Sequence of chain 7.OA:
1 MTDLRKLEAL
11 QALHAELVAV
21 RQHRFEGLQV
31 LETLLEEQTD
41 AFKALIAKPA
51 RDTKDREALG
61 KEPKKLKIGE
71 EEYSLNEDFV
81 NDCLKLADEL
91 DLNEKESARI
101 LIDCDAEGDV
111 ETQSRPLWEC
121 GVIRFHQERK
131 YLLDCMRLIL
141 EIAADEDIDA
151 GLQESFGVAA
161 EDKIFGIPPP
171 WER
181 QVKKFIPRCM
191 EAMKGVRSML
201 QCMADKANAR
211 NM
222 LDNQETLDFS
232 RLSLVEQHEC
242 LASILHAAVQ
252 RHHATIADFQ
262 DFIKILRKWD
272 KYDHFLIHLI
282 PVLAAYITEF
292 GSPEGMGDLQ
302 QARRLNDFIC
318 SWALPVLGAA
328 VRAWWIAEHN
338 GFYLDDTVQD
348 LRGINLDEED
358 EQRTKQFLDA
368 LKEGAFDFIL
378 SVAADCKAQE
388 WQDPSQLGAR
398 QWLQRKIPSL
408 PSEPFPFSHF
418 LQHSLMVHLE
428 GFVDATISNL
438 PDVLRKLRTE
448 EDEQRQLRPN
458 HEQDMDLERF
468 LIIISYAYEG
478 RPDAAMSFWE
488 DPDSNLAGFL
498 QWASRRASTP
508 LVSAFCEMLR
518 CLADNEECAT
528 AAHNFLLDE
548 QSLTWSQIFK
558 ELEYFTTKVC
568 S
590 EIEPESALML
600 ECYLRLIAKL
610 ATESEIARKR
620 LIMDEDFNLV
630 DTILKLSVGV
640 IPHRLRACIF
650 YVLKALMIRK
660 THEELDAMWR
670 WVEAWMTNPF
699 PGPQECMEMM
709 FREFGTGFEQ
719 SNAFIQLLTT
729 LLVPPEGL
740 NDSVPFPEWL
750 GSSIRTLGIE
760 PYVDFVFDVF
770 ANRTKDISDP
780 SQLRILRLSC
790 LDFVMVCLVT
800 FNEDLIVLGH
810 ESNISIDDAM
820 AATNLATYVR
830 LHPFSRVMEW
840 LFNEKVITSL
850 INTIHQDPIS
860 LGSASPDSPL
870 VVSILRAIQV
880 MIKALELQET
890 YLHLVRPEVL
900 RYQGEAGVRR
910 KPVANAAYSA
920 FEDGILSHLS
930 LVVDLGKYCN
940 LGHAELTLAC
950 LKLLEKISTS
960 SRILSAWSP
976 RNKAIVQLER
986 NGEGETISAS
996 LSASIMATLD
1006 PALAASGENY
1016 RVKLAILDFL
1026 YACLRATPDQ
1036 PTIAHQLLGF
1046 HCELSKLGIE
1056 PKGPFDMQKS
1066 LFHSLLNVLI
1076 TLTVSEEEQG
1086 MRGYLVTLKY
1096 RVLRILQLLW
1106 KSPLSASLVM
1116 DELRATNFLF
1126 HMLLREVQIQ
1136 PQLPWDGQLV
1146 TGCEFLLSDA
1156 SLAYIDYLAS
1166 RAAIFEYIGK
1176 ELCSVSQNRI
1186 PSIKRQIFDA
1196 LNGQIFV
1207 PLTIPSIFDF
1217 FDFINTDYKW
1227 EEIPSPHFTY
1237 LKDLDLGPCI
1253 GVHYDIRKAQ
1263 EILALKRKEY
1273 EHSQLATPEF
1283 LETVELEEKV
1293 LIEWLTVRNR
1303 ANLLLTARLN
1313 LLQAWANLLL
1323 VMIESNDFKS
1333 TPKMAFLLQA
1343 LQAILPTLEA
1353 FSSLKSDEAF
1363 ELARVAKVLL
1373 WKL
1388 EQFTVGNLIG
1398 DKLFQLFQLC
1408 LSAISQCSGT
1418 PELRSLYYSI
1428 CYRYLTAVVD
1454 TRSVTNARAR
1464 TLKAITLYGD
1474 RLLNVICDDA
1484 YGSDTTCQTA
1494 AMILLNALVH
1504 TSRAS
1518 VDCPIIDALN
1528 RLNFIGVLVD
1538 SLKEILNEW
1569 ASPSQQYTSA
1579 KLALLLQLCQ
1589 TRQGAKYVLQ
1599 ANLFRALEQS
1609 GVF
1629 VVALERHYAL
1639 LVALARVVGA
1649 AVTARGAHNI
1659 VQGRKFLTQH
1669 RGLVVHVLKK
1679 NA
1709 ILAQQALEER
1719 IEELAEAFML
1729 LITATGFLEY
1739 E

A protein and the small-molecule ligand that binds it are described below.
Small molecule (SMILES): CC[C@H](C)[C@H](N)C(=O)N[C@@H](CC(C)C)C(=O)N1CCC[C@H]1C(=O)N[C@@H](CCSC)C(=O)N[C@@H](Cc1ccc(O)cc1)C(=O)N[C@@H](CCCCN)C(=O)N[C@@H](CC(C)C)C(=O)N[C@@H](CO)C(=O)N1CCC[C@H]1C=O

Binding-site contacts:
Ligand atom O contacts residue GLN1063 of chain 7.OA at 2.9 Å (h-bond).
Ligand atom CD2 contacts residue HIS1126 of chain 7.OA at 3.4 Å.
Ligand atom CG contacts residue HIS1126 of chain 7.OA at 4.3 Å.
Ligand atom C contacts residue HIS1126 of chain 7.OA at 4.0 Å.
Ligand atom OH contacts residue HIS1068 of chain 7.OA at 3.8 Å.
Ligand atom CG contacts residue THR1121 of chain 7.OA at 3.3 Å.
Ligand atom SD contacts residue ASN1072 of chain 7.OA at 3.7 Å.
Ligand atom CD1 contacts residue GLN1063 of chain 7.OA at 3.8 Å.
Ligand atom CA contacts residue HIS1126 of chain 7.OA at 4.3 Å.
Ligand atom CD1 contacts residue ALA1120 of chain 7.OA at 4.3 Å (hydrophobic).
Ligand atom CG contacts residue ASN1072 of chain 7.OA at 4.2 Å.
Ligand atom CD2 contacts residue LEU1129 of chain 7.OA at 4.2 Å (hydrophobic).
Ligand atom O contacts residue HIS1126 of chain 7.OA at 3.3 Å (h-bond).
Ligand atom OH contacts residue GLN1063 of chain 7.OA at 3.7 Å.
Ligand atom CD2 contacts residue THR1121 of chain 7.OA at 4.0 Å.
Ligand atom CZ contacts residue ASN1072 of chain 7.OA at 3.5 Å.
Ligand atom CG2 contacts residue GLN1063 of chain 7.OA at 3.3 Å.
Ligand atom CB contacts residue GLN1063 of chain 7.OA at 4.5 Å.
Ligand atom CZ contacts residue GLN1063 of chain 7.OA at 4.1 Å.
Ligand atom C contacts residue GLN1063 of chain 7.OA at 3.9 Å.
Ligand atom CD2 contacts residue ALA1120 of chain 7.OA at 3.5 Å (hydrophobic).
Ligand atom CD1 contacts residue ASN1122 of chain 7.OA at 4.3 Å.
Ligand atom CD1 contacts residue PHE1125 of chain 7.OA at 3.6 Å (hydrophobic).
Ligand atom CE1 contacts residue ASN1072 of chain 7.OA at 3.3 Å.
Ligand atom CD2 contacts residue THR1121 of chain 7.OA at 4.3 Å.
Ligand atom CE1 contacts residue THR1121 of chain 7.OA at 3.9 Å.
Ligand atom O contacts residue VAL1202 of chain 7.OA at 3.2 Å.
Ligand atom CA contacts residue GLN1063 of chain 7.OA at 4.3 Å.
Ligand atom C contacts residue VAL1202 of chain 7.OA at 4.2 Å (hydrophobic).
Ligand atom CD1 contacts residue ASN1072 of chain 7.OA at 4.0 Å.
Ligand atom CB contacts residue THR1121 of chain 7.OA at 3.3 Å.
Ligand atom CE2 contacts residue GLN1063 of chain 7.OA at 3.3 Å.
Ligand atom CD2 contacts residue PHE1125 of chain 7.OA at 4.2 Å (hydrophobic).
Ligand atom CE2 contacts residue ASN1072 of chain 7.OA at 4.4 Å.
Ligand atom O contacts residue THR1121 of chain 7.OA at 4.0 Å.
Ligand atom CD2 contacts residue GLN1063 of chain 7.OA at 3.6 Å.
Ligand atom OH contacts residue ASN1072 of chain 7.OA at 3.1 Å (h-bond).
Ligand atom CG contacts residue ALA1120 of chain 7.OA at 4.4 Å (hydrophobic).
Ligand atom CG contacts residue GLN1063 of chain 7.OA at 4.3 Å.
Ligand atom CD1 contacts residue THR1121 of chain 7.OA at 3.0 Å.